Binding-site contacts:
Ligand atom C1 contacts residue ASN124 of chain 1.D at 1.4 Å.
Ligand atom C2 contacts residue ASN124 of chain 1.D at 2.5 Å.
Ligand atom O6 contacts residue ARG147 of chain 1.D at 4.3 Å.
Ligand atom C8 contacts residue ASN124 of chain 1.D at 4.1 Å.
Ligand atom C8 contacts residue LYS70 of chain 1.D at 3.5 Å.
Ligand atom C4 contacts residue ASN124 of chain 1.D at 4.3 Å.
Ligand atom C8 contacts residue GLU123 of chain 1.D at 3.2 Å.
Ligand atom O5 contacts residue ARG147 of chain 1.D at 3.4 Å (salt-bridge).
Ligand atom C7 contacts residue GLU123 of chain 1.D at 3.7 Å.
Ligand atom C7 contacts residue SER99 of chain 1.D at 3.7 Å.
Ligand atom N2 contacts residue ASN124 of chain 1.D at 2.9 Å (h-bond).
Ligand atom C3 contacts residue ASN124 of chain 1.D at 3.8 Å.
Ligand atom O7 contacts residue SER99 of chain 1.D at 3.1 Å.
Ligand atom C6 contacts residue ARG147 of chain 1.D at 4.1 Å.
Ligand atom C2 contacts residue GLU123 of chain 1.D at 3.6 Å.
Ligand atom C5 contacts residue ARG147 of chain 1.D at 3.2 Å.
Ligand atom C5 contacts residue ASN124 of chain 1.D at 3.6 Å.
Ligand atom C2 contacts residue ARG147 of chain 1.D at 4.2 Å.
Ligand atom C4 contacts residue ARG147 of chain 1.D at 3.9 Å.
Ligand atom O3 contacts residue GLU123 of chain 1.D at 4.5 Å.
Ligand atom C7 contacts residue ARG98 of chain 1.D at 4.3 Å.
Ligand atom C1 contacts residue ARG147 of chain 1.D at 3.2 Å.
Ligand atom C1 contacts residue GLU123 of chain 1.D at 3.6 Å.
Ligand atom C7 contacts residue ASN124 of chain 1.D at 3.1 Å.
Ligand atom C3 contacts residue GLU123 of chain 1.D at 3.6 Å.
Ligand atom C7 contacts residue LYS70 of chain 1.D at 4.5 Å.
Ligand atom O5 contacts residue ASN124 of chain 1.D at 2.4 Å (h-bond).
Ligand atom C3 contacts residue ARG147 of chain 1.D at 3.9 Å.
Ligand atom O7 contacts residue LYS70 of chain 1.D at 4.5 Å.
Ligand atom C8 contacts residue SER99 of chain 1.D at 3.6 Å.
Ligand atom N2 contacts residue GLU123 of chain 1.D at 3.1 Å (salt-bridge).
Ligand atom O4 contacts residue ARG147 of chain 1.D at 3.5 Å (salt-bridge).
Ligand atom O7 contacts residue ASN124 of chain 1.D at 2.9 Å (h-bond).
Ligand atom C8 contacts residue ARG98 of chain 1.D at 3.4 Å.

A small-molecule ligand and the protein it binds are described below.
Small molecule (SMILES): CC(=O)N[C@H]1[C@H](O[C@H]2[C@H](O)[C@@H](NC(C)=O)CO[C@@H]2CO)O[C@H](CO)[C@@H](O[C@@H]2O[C@H](CO)[C@@H](O)[C@H](O)[C@@H]2O)[C@@H]1O

Sequence of chain 1.D:
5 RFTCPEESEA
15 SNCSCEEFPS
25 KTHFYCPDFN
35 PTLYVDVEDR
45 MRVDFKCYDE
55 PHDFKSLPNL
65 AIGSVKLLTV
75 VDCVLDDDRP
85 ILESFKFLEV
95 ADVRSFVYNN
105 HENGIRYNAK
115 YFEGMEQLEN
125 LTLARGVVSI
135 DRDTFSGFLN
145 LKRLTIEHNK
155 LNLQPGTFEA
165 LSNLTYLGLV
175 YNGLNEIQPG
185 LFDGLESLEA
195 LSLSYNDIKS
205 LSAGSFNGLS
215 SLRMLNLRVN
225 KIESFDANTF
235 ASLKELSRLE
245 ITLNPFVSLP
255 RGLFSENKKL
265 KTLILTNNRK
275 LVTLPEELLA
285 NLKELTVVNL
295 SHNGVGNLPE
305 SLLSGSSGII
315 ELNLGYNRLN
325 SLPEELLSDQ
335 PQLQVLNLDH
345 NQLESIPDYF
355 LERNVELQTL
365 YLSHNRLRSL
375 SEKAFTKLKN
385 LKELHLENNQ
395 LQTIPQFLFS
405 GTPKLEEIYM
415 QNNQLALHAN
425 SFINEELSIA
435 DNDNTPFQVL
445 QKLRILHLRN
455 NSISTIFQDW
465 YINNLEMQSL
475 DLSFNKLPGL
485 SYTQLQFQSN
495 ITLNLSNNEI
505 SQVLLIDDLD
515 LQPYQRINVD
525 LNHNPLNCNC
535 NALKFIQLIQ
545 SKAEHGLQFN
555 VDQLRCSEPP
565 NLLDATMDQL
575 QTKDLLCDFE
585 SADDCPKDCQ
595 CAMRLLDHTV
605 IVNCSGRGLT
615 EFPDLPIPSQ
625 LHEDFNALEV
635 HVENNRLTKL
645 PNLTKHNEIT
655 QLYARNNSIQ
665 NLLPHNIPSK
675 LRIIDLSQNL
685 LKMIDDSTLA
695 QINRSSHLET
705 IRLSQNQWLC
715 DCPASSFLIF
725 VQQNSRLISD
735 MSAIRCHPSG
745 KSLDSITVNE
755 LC